Binding-site contacts:
Ligand atom O5 contacts residue ASN654 of chain 1.B at 2.4 Å (h-bond).
Ligand atom C1 contacts residue ASN654 of chain 1.B at 1.5 Å.
Ligand atom O7 contacts residue ASN654 of chain 1.B at 4.0 Å.
Ligand atom C2 contacts residue ASN654 of chain 1.B at 2.6 Å.
Ligand atom C8 contacts residue TYR652 of chain 1.B at 3.4 Å (hydrophobic).
Ligand atom C7 contacts residue ASN654 of chain 1.B at 4.0 Å.
Ligand atom N2 contacts residue ASN654 of chain 1.B at 3.0 Å (h-bond).
Ligand atom C7 contacts residue TYR652 of chain 1.B at 4.0 Å (hydrophobic).
Ligand atom C4 contacts residue ASN654 of chain 1.B at 4.3 Å.
Ligand atom C5 contacts residue ASN654 of chain 1.B at 3.7 Å.
Ligand atom O7 contacts residue TYR652 of chain 1.B at 4.2 Å.
Ligand atom C3 contacts residue ASN654 of chain 1.B at 3.9 Å.

A protein and the small-molecule ligand that binds it are described below.
Small molecule (SMILES): CC(=O)N[C@@H]1[C@@H](O)[C@H](O)[C@@H](CO)O[C@H]1O

Sequence of chain 1.B:
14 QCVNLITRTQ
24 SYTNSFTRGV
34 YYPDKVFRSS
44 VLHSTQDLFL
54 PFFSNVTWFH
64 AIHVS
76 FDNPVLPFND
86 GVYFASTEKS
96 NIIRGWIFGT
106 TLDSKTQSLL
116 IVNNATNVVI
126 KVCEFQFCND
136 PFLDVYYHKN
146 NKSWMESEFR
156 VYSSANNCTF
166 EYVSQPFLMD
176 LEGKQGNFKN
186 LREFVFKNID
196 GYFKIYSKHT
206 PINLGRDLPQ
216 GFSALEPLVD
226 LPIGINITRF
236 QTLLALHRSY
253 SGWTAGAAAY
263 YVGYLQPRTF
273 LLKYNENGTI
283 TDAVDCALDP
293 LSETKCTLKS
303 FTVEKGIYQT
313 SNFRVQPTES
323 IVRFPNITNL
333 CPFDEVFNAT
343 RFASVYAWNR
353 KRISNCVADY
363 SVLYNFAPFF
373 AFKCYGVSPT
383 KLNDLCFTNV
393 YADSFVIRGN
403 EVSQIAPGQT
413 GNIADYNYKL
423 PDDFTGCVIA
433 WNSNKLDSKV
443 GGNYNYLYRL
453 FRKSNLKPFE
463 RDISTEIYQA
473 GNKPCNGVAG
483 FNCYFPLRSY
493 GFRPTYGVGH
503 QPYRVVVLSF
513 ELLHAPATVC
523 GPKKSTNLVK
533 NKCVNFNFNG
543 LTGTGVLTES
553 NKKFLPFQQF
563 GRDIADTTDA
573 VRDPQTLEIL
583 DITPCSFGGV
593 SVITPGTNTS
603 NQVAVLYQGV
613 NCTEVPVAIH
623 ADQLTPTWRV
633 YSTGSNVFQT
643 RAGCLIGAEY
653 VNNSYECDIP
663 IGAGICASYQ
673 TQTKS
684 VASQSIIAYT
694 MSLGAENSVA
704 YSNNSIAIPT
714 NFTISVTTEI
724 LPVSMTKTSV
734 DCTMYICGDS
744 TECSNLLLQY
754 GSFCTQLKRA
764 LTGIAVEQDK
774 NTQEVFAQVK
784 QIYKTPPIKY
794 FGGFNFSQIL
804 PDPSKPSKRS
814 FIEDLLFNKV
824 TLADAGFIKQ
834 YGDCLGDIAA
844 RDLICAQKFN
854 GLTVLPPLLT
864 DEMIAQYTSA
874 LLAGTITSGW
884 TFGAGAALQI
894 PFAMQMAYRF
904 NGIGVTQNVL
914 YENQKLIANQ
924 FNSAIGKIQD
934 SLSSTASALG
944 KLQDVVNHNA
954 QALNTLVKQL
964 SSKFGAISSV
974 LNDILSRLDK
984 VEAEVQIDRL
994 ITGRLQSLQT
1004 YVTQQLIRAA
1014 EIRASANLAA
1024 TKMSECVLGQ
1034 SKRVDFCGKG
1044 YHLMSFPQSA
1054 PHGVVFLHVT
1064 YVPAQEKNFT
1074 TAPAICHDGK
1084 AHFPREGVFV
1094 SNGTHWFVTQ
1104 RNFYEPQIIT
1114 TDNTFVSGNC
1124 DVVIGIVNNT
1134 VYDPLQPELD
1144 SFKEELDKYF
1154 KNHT